Binding-site contacts:
Ligand atom C3 contacts residue ASN1216 of chain 1.B at 3.5 Å.
Ligand atom O7 contacts residue SER779 of chain 1.B at 3.8 Å.
Ligand atom N2 contacts residue VAL1212 of chain 1.B at 4.1 Å.
Ligand atom O7 contacts residue GLN1211 of chain 1.B at 3.4 Å (h-bond).
Ligand atom O6 contacts residue VAL1212 of chain 1.B at 4.0 Å.
Ligand atom O3 contacts residue VAL1212 of chain 1.B at 3.5 Å.
Ligand atom C8 contacts residue GLN1211 of chain 1.B at 3.6 Å.
Ligand atom C7 contacts residue GLN1211 of chain 1.B at 3.4 Å.
Ligand atom N2 contacts residue ASN1216 of chain 1.B at 3.0 Å (h-bond).
Ligand atom C2 contacts residue ASN1216 of chain 1.B at 2.2 Å.
Ligand atom N2 contacts residue GLN1211 of chain 1.B at 3.9 Å.
Ligand atom C7 contacts residue VAL1212 of chain 1.B at 3.8 Å (hydrophobic).
Ligand atom C8 contacts residue ASN1216 of chain 1.B at 3.3 Å.
Ligand atom O7 contacts residue TYR1214 of chain 1.B at 3.4 Å (h-bond).
Ligand atom C4 contacts residue VAL1212 of chain 1.B at 3.9 Å (hydrophobic).
Ligand atom C2 contacts residue VAL1212 of chain 1.B at 4.1 Å (hydrophobic).
Ligand atom O5 contacts residue ASN1216 of chain 1.B at 2.5 Å (h-bond).
Ligand atom C3 contacts residue VAL1212 of chain 1.B at 4.3 Å (hydrophobic).
Ligand atom C1 contacts residue ASN1216 of chain 1.B at 1.4 Å.
Ligand atom C7 contacts residue TYR1214 of chain 1.B at 3.7 Å (hydrophobic).
Ligand atom C8 contacts residue TYR1214 of chain 1.B at 4.1 Å (hydrophobic).
Ligand atom C7 contacts residue ASN1216 of chain 1.B at 3.5 Å.
Ligand atom O3 contacts residue ASN1216 of chain 1.B at 3.7 Å.
Ligand atom N2 contacts residue TYR1214 of chain 1.B at 4.3 Å.
Ligand atom C5 contacts residue ASN1216 of chain 1.B at 3.7 Å.
Ligand atom O3 contacts residue GLN1211 of chain 1.B at 3.9 Å.
Ligand atom O7 contacts residue THR1213 of chain 1.B at 4.5 Å.
Ligand atom O7 contacts residue VAL1212 of chain 1.B at 2.8 Å (h-bond).
Ligand atom C4 contacts residue ASN1216 of chain 1.B at 4.2 Å.

The small molecule below binds the protein below.
Small molecule (SMILES): CC(=O)N[C@H]1[C@H](O[C@H]2[C@H](O)[C@@H](NC(C)=O)CO[C@@H]2CO)O[C@H](CO)[C@@H](O)[C@@H]1O

Sequence of chain 1.B:
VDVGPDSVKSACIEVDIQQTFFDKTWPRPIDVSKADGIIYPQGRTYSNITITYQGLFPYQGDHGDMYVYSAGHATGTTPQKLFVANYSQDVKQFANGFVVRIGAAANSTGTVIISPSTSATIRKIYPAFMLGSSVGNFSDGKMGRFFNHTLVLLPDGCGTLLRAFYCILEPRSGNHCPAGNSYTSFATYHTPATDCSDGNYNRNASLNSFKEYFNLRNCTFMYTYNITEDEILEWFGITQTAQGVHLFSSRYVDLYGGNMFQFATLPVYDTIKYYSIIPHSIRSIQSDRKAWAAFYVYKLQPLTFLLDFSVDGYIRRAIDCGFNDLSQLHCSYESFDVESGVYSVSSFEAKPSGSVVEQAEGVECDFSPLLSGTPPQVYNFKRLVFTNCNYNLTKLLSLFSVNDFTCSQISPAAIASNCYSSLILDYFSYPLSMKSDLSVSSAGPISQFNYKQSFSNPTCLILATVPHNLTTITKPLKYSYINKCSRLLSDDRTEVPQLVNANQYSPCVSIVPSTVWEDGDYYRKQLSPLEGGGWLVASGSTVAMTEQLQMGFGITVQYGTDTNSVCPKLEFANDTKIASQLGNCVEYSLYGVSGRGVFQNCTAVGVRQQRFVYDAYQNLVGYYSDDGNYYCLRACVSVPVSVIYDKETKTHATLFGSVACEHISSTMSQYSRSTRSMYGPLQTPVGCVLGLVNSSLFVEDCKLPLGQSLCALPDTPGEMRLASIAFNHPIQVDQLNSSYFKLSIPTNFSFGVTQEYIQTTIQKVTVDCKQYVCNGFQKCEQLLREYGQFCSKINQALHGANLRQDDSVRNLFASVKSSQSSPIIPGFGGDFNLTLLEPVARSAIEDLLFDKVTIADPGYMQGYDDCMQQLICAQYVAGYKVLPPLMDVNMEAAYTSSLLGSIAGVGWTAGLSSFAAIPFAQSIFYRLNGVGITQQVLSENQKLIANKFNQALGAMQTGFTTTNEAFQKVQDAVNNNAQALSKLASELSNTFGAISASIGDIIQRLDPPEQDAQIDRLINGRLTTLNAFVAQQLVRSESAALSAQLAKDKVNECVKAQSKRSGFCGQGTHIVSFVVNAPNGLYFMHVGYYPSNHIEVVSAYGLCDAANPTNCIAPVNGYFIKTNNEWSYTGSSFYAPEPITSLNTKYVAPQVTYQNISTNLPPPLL